Sequence of chain 1.F:
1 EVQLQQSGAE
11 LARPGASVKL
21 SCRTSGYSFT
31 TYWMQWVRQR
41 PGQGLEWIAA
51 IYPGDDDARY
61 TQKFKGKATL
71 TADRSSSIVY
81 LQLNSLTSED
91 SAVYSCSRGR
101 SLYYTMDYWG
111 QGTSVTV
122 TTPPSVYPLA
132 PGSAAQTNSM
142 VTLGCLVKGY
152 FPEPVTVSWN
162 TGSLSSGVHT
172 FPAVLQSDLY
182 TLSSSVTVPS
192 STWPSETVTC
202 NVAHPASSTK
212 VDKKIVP

Binding-site contacts:
Ligand atom O17 contacts residue THR105 of chain 1.F at 2.9 Å (h-bond).
Ligand atom C12 contacts residue GLN35 of chain 1.F at 3.9 Å.
Ligand atom C10 contacts residue ARG59 of chain 1.F at 3.8 Å.
Ligand atom C15 contacts residue SER101 of chain 1.F at 3.5 Å.
Ligand atom C13 contacts residue GLN35 of chain 1.F at 4.0 Å.
Ligand atom C5 contacts residue TRP93 of chain 1.E at 3.6 Å (hydrophobic).
Ligand atom C16 contacts residue TRP33 of chain 1.F at 3.5 Å (hydrophobic).
Ligand atom O17 contacts residue GLN35 of chain 1.F at 2.7 Å (h-bond).
Ligand atom C10 contacts residue TRP93 of chain 1.E at 3.6 Å (hydrophobic).
Ligand atom C2 contacts residue ASN96 of chain 1.E at 3.4 Å.
Ligand atom C5 contacts residue ARG59 of chain 1.F at 3.4 Å.
Ligand atom C9 contacts residue TRP93 of chain 1.E at 4.0 Å (hydrophobic).
Ligand atom O17 contacts residue SER101 of chain 1.F at 3.9 Å.
Ligand atom C1 contacts residue TRP93 of chain 1.E at 4.0 Å (hydrophobic).
Ligand atom C18 contacts residue TRP93 of chain 1.E at 3.7 Å (hydrophobic).
Ligand atom O19 contacts residue ARG59 of chain 1.F at 3.4 Å (salt-bridge).
Ligand atom C17 contacts residue GLN35 of chain 1.F at 3.4 Å.
Ligand atom C6 contacts residue ARG59 of chain 1.F at 3.4 Å.
Ligand atom C17 contacts residue TRP33 of chain 1.F at 3.5 Å (hydrophobic).
Ligand atom C16 contacts residue ARG100 of chain 1.F at 3.8 Å.
Ligand atom C18 contacts residue LEU102 of chain 1.F at 3.5 Å (hydrophobic).
Ligand atom C1 contacts residue ASN96 of chain 1.E at 3.9 Å.
Ligand atom C12 contacts residue ALA50 of chain 1.F at 3.5 Å (hydrophobic).
Ligand atom C1 contacts residue ARG59 of chain 1.F at 3.5 Å.
Ligand atom C15 contacts residue LEU102 of chain 1.F at 3.8 Å (hydrophobic).
Ligand atom C14 contacts residue TRP33 of chain 1.F at 3.8 Å (hydrophobic).
Ligand atom C3 contacts residue ARG59 of chain 1.F at 3.7 Å.
Ligand atom N19 contacts residue ARG59 of chain 1.F at 3.1 Å (salt-bridge).
Ligand atom C11 contacts residue ALA50 of chain 1.F at 3.5 Å (hydrophobic).
Ligand atom C3 contacts residue ASN96 of chain 1.E at 3.3 Å.
Ligand atom C8 contacts residue TRP93 of chain 1.E at 3.8 Å (hydrophobic).
Ligand atom C2 contacts residue ARG59 of chain 1.F at 3.5 Å.
Ligand atom C4 contacts residue TRP93 of chain 1.E at 4.1 Å (hydrophobic).
Ligand atom C16 contacts residue SER101 of chain 1.F at 3.2 Å.
Ligand atom O17 contacts residue GLY99 of chain 1.F at 3.6 Å.
Ligand atom C9 contacts residue TRP33 of chain 1.F at 3.8 Å (hydrophobic).
Ligand atom C4 contacts residue ARG59 of chain 1.F at 3.5 Å.
Ligand atom O3 contacts residue ASN96 of chain 1.E at 3.2 Å.
Ligand atom C19 contacts residue ARG59 of chain 1.F at 4.1 Å.
Ligand atom C12 contacts residue TRP33 of chain 1.F at 3.6 Å (hydrophobic).

Sequence of chain 1.E:
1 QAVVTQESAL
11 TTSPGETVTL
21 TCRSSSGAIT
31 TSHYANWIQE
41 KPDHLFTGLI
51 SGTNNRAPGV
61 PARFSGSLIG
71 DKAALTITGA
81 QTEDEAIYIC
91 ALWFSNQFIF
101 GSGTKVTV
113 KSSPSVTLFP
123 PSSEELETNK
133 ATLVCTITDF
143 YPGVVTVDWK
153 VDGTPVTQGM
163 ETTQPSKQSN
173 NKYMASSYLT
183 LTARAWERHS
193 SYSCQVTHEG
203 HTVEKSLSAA

This protein binds this small molecule.
Small molecule (SMILES): C[C@]12CC[C@@H]3c4ccc(O)cc4C(=NOCC(=O)O)C[C@H]3[C@@H]1CC[C@@H]2O